A protein and the small-molecule ligand that binds it are described below.
Small molecule (SMILES): C[N+](C)(C)CCCC[C@H](N)C(=O)O

Binding-site contacts:
Ligand atom NZ contacts residue TRP42 of chain 1.A at 4.3 Å.
Ligand atom CD contacts residue TRP42 of chain 1.A at 4.4 Å (hydrophobic).
Ligand atom CG contacts residue HIS14 of chain 1.A at 4.3 Å.
Ligand atom CM1 contacts residue TYR19 of chain 1.A at 3.6 Å (hydrophobic).
Ligand atom CM2 contacts residue TYR39 of chain 1.A at 4.2 Å (hydrophobic).
Ligand atom NZ contacts residue TRP46 of chain 1.A at 4.3 Å.
Ligand atom CD contacts residue HIS14 of chain 1.A at 3.4 Å.
Ligand atom CE contacts residue TRP42 of chain 1.A at 3.6 Å (hydrophobic).
Ligand atom CM1 contacts residue HIS14 of chain 1.A at 4.0 Å.
Ligand atom C contacts residue TRP46 of chain 1.A at 3.8 Å (hydrophobic).
Ligand atom CM2 contacts residue HIS14 of chain 1.A at 3.4 Å.
Ligand atom CG contacts residue TYR19 of chain 1.A at 4.0 Å (hydrophobic).
Ligand atom CE contacts residue TRP46 of chain 1.A at 4.4 Å (hydrophobic).
Ligand atom CG contacts residue TRP42 of chain 1.A at 4.2 Å (hydrophobic).
Ligand atom CM1 contacts residue TYR39 of chain 1.A at 3.8 Å (hydrophobic).
Ligand atom CM2 contacts residue TRP46 of chain 1.A at 3.6 Å (hydrophobic).
Ligand atom NZ contacts residue HIS14 of chain 1.A at 4.2 Å.
Ligand atom CM3 contacts residue TRP42 of chain 1.A at 3.4 Å (hydrophobic).
Ligand atom CM3 contacts residue TYR39 of chain 1.A at 3.8 Å (hydrophobic).
Ligand atom CB contacts residue TRP46 of chain 1.A at 3.6 Å (hydrophobic).
Ligand atom CD contacts residue TYR19 of chain 1.A at 3.7 Å (hydrophobic).
Ligand atom CE contacts residue TYR19 of chain 1.A at 4.5 Å (hydrophobic).
Ligand atom CE contacts residue HIS14 of chain 1.A at 4.4 Å.
Ligand atom NZ contacts residue TYR39 of chain 1.A at 4.4 Å.
Ligand atom CA contacts residue TRP46 of chain 1.A at 4.3 Å (hydrophobic).
Ligand atom CM3 contacts residue TRP46 of chain 1.A at 3.6 Å (hydrophobic).

Sequence of chain 1.A:
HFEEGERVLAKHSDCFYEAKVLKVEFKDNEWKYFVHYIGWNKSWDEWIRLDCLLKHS